Sequence of chain 1.C:
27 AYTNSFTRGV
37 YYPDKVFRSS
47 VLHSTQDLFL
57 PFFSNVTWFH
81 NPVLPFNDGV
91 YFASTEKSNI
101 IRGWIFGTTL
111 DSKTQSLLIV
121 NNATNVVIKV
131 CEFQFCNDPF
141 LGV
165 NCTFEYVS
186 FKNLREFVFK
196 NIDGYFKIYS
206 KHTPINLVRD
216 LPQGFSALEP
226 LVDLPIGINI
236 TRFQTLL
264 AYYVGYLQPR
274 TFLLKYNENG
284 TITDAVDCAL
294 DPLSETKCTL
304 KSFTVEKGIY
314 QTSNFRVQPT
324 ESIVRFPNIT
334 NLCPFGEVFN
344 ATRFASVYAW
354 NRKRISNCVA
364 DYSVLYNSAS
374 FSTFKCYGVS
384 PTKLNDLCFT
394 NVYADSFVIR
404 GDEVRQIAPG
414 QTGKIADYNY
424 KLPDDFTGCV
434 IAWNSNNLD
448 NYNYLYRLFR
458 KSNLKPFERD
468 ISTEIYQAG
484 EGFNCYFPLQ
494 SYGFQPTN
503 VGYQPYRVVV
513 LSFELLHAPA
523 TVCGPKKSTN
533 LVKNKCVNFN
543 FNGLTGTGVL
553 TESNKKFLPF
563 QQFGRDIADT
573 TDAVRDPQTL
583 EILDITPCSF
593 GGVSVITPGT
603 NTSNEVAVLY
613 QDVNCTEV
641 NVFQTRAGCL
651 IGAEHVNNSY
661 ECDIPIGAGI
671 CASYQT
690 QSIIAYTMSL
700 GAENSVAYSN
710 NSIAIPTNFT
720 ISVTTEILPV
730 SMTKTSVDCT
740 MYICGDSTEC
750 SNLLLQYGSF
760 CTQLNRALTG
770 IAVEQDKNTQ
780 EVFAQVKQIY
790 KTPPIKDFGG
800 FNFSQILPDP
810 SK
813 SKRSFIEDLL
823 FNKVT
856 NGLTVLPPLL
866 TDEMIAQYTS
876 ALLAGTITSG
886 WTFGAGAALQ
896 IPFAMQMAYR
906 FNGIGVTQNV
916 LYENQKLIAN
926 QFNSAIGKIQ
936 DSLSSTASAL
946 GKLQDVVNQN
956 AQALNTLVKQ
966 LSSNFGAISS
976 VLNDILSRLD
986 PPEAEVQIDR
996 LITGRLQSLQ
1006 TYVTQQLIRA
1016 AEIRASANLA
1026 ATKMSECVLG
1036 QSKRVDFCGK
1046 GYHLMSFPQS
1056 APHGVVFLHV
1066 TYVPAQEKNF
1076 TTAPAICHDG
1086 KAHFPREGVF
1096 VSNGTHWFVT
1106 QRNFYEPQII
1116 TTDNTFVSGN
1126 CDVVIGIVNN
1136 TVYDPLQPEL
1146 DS

Binding-site contacts:
Ligand atom C1 contacts residue ASN1074 of chain 1.C at 1.4 Å.
Ligand atom C6 contacts residue ALA706 of chain 1.C at 4.4 Å (hydrophobic).
Ligand atom C4 contacts residue ASN1074 of chain 1.C at 4.2 Å.
Ligand atom C3 contacts residue ASN1074 of chain 1.C at 3.8 Å.
Ligand atom C5 contacts residue ALA706 of chain 1.C at 4.3 Å (hydrophobic).
Ligand atom C7 contacts residue ASN1074 of chain 1.C at 3.8 Å.
Ligand atom O7 contacts residue ASN1074 of chain 1.C at 4.3 Å.
Ligand atom O5 contacts residue ASN1074 of chain 1.C at 2.4 Å (h-bond).
Ligand atom C2 contacts residue ASN1074 of chain 1.C at 2.5 Å.
Ligand atom C5 contacts residue ASN1074 of chain 1.C at 3.7 Å.
Ligand atom N2 contacts residue ASN1074 of chain 1.C at 2.9 Å (h-bond).
Ligand atom C8 contacts residue GLU1072 of chain 1.C at 4.0 Å.

This small molecule binds to this protein.
Small molecule (SMILES): CC(=O)N[C@@H]1[C@@H](O)[C@H](O)[C@@H](CO)O[C@H]1O